Sequence of chain 1.A:
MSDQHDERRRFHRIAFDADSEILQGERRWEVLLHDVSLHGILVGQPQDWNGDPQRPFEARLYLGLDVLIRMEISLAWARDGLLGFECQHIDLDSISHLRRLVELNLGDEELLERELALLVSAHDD

Binding-site contacts:
Ligand atom O3' contacts residue ARG30 of chain 1.A at 3.2 Å (salt-bridge).
Ligand atom C21 contacts residue ARG28 of chain 1.A at 2.7 Å.
Ligand atom N91 contacts residue ARG28 of chain 1.A at 3.2 Å.
Ligand atom C51 contacts residue ARG29 of chain 1.A at 3.5 Å.
Ligand atom C61 contacts residue ARG29 of chain 1.A at 3.4 Å.
Ligand atom O61 contacts residue C2E1 of chain 1.C at 3.1 Å.
Ligand atom C8 contacts residue C2E1 of chain 1.C at 3.3 Å.
Ligand atom N7 contacts residue C2E1 of chain 1.C at 3.2 Å (h-bond).
Ligand atom N11 contacts residue C2E1 of chain 1.C at 2.8 Å (h-bond).
Ligand atom N31 contacts residue ARG28 of chain 1.A at 3.4 Å (salt-bridge).
Ligand atom N2 contacts residue GLY60 of chain 1.A at 3.1 Å (h-bond).
Ligand atom C81 contacts residue C2E1 of chain 1.C at 3.3 Å.
Ligand atom N71 contacts residue C2E1 of chain 1.C at 3.3 Å (h-bond).
Ligand atom C2 contacts residue ILE61 of chain 1.A at 3.4 Å (hydrophobic).
Ligand atom O2' contacts residue HIS59 of chain 1.A at 3.5 Å (h-bond).
Ligand atom N2 contacts residue ARG33 of chain 1.A at 3.3 Å.
Ligand atom O4' contacts residue GLU106 of chain 1.A at 3.2 Å.
Ligand atom N1 contacts residue ARG33 of chain 1.A at 2.9 Å (salt-bridge).
Ligand atom N2 contacts residue SER57 of chain 1.A at 3.1 Å.
Ligand atom N7 contacts residue TRP97 of chain 1.A at 2.8 Å (h-bond).
Ligand atom N3 contacts residue GLY60 of chain 1.A at 3.1 Å.
Ligand atom N21 contacts residue ARG28 of chain 1.A at 3.0 Å (salt-bridge).
Ligand atom O6 contacts residue LEU62 of chain 1.A at 2.7 Å.
Ligand atom C51 contacts residue C2E1 of chain 1.C at 3.4 Å.
Ligand atom O2' contacts residue ARG30 of chain 1.A at 3.0 Å (salt-bridge).
Ligand atom C6 contacts residue ARG33 of chain 1.A at 2.7 Å.
Ligand atom N21 contacts residue C2E1 of chain 1.C at 2.9 Å (h-bond).
Ligand atom C2 contacts residue ARG33 of chain 1.A at 3.4 Å.
Ligand atom C61 contacts residue C2E1 of chain 1.C at 3.4 Å.
Ligand atom N11 contacts residue ARG28 of chain 1.A at 2.5 Å (salt-bridge).
Ligand atom C61 contacts residue ARG28 of chain 1.A at 3.1 Å.
Ligand atom O61 contacts residue ARG29 of chain 1.A at 2.7 Å (salt-bridge).
Ligand atom N71 contacts residue ARG29 of chain 1.A at 2.9 Å.
Ligand atom C1A contacts residue ARG28 of chain 1.A at 3.2 Å.
Ligand atom O11 contacts residue ARG30 of chain 1.A at 3.4 Å (salt-bridge).
Ligand atom C2 contacts residue GLY60 of chain 1.A at 3.3 Å.
Ligand atom O4A contacts residue ARG28 of chain 1.A at 3.1 Å (salt-bridge).
Ligand atom O6 contacts residue ARG33 of chain 1.A at 2.6 Å (salt-bridge).
Ligand atom C21 contacts residue C2E1 of chain 1.C at 3.3 Å.
Ligand atom N1 contacts residue ASP55 of chain 1.A at 3.5 Å (salt-bridge).

This protein binds this small molecule.
Small molecule (SMILES): Nc1nc2c(ncn2[C@@H]2O[C@@H]3CO[P](=O)(O)O[C@H]4[C@@H](O)[C@H](n5cnc6c(=O)[nH]c(N)nc65)O[C@@H]4CO[P](=O)(O)O[C@H]3[C@H]2O)c(=O)[nH]1